Sequence of chain 1.A:
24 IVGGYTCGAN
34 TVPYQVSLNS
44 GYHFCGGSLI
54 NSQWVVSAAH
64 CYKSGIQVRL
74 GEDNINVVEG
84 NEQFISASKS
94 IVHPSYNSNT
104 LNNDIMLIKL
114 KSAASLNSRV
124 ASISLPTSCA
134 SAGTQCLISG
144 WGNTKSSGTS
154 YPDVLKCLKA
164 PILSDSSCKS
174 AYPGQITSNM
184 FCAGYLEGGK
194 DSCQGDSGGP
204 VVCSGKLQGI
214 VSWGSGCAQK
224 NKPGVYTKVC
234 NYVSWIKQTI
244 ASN

Binding-site contacts:
Ligand atom O contacts residue GLY217 of chain 1.A at 3.9 Å.
Ligand atom C8 contacts residue SO41 of chain 1.K at 3.3 Å.
Ligand atom C11 contacts residue GLN197 of chain 1.A at 3.8 Å.
Ligand atom C15 contacts residue GLY217 of chain 1.A at 3.6 Å.
Ligand atom N4 contacts residue GLY217 of chain 1.A at 3.8 Å.
Ligand atom C16 contacts residue GLY219 of chain 1.A at 3.3 Å.
Ligand atom C contacts residue SO41 of chain 1.K at 3.5 Å.
Ligand atom C12 contacts residue GLN197 of chain 1.A at 3.8 Å.
Ligand atom C17 contacts residue TRP216 of chain 1.A at 3.4 Å (hydrophobic).
Ligand atom O contacts residue EDO1 of chain 1.F at 3.9 Å.
Ligand atom C14 contacts residue TRP216 of chain 1.A at 3.8 Å (hydrophobic).
Ligand atom N3 contacts residue TRP216 of chain 1.A at 3.4 Å (h-bond).
Ligand atom N2 contacts residue SO41 of chain 1.K at 2.8 Å (h-bond).
Ligand atom C12 contacts residue SO41 of chain 1.K at 3.9 Å.
Ligand atom C19 contacts residue SO41 of chain 1.K at 3.7 Å.
Ligand atom C18 contacts residue SER215 of chain 1.A at 3.1 Å.
Ligand atom C15 contacts residue GLY219 of chain 1.A at 3.9 Å.
Ligand atom C13 contacts residue SO41 of chain 1.K at 3.6 Å.
Ligand atom C8 contacts residue EDO1 of chain 1.F at 3.8 Å.
Ligand atom C16 contacts residue CYS220 of chain 1.A at 3.8 Å (hydrophobic).
Ligand atom O1 contacts residue SO41 of chain 1.K at 3.8 Å.
Ligand atom C5 contacts residue LEU104 of chain 1.A at 3.6 Å (hydrophobic).
Ligand atom C15 contacts residue TRP216 of chain 1.A at 3.7 Å (hydrophobic).
Ligand atom C15 contacts residue SER195 of chain 1.A at 3.9 Å.
Ligand atom N3 contacts residue GLY227 of chain 1.A at 3.8 Å.
Ligand atom C5 contacts residue SER101 of chain 1.A at 3.8 Å.
Ligand atom N contacts residue SO41 of chain 1.K at 3.2 Å (h-bond).
Ligand atom C10 contacts residue SO41 of chain 1.K at 3.9 Å.
Ligand atom N1 contacts residue SO41 of chain 1.K at 3.4 Å (h-bond).
Ligand atom N4 contacts residue GLY219 of chain 1.A at 2.8 Å (h-bond).
Ligand atom C11 contacts residue SO41 of chain 1.K at 3.3 Å.
Ligand atom C6 contacts residue LEU104 of chain 1.A at 3.8 Å (hydrophobic).
Ligand atom C18 contacts residue TRP216 of chain 1.A at 3.8 Å (hydrophobic).
Ligand atom N3 contacts residue SER195 of chain 1.A at 3.4 Å (h-bond).
Ligand atom C19 contacts residue HIS63 of chain 1.A at 3.5 Å.
Ligand atom N4 contacts residue CYS220 of chain 1.A at 3.8 Å.
Ligand atom C13 contacts residue SER200 of chain 1.A at 3.9 Å.
Ligand atom O1 contacts residue EDO1 of chain 1.F at 2.7 Å (h-bond).
Ligand atom N3 contacts residue GLY217 of chain 1.A at 3.8 Å.
Ligand atom C18 contacts residue HIS63 of chain 1.A at 3.6 Å.

This small molecule binds to this protein.
Small molecule (SMILES): Nc1ccc(CNC(=O)[C@@H]2CCCN2C(=O)[C@H](N)Cc2ccccc2)cn1